A small-molecule ligand and the protein it binds are described below.
Small molecule (SMILES): C[C@@H]1O[C@@H](CC(=O)O)[C@@H](O)[C@H](O)[C@@H]1O

Sequence of chain 1.C:
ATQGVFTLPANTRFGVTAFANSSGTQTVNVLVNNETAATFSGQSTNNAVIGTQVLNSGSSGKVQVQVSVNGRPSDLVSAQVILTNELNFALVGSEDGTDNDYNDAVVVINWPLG

Binding-site contacts:
Ligand atom C3 contacts residue CA1 of chain 1.O at 3.4 Å.
Ligand atom O2 contacts residue SER22 of chain 1.D at 3.4 Å.
Ligand atom O3 contacts residue ASP104 of chain 1.D at 3.1 Å (salt-bridge).
Ligand atom C3 contacts residue CA1 of chain 1.P at 3.4 Å.
Ligand atom O5 contacts residue SER22 of chain 1.D at 3.5 Å (h-bond).
Ligand atom C7 contacts residue LYS1 of chain 1.F at 1.4 Å.
Ligand atom C2 contacts residue GLY114 of chain 1.C at 3.4 Å.
Ligand atom O4 contacts residue ASP99 of chain 1.D at 3.7 Å.
Ligand atom C7 contacts residue LYS5 of chain 1.F at 3.7 Å.
Ligand atom O3 contacts residue CA1 of chain 1.P at 2.5 Å.
Ligand atom O7A contacts residue LYS1 of chain 1.F at 2.4 Å (salt-bridge).
Ligand atom O3 contacts residue CA1 of chain 1.O at 2.5 Å.
Ligand atom C3 contacts residue ASP99 of chain 1.D at 3.2 Å.
Ligand atom O7A contacts residue LYS5 of chain 1.F at 3.0 Å.
Ligand atom O5 contacts residue LYS1 of chain 1.F at 3.7 Å.
Ligand atom O2 contacts residue GLY114 of chain 1.C at 2.6 Å (h-bond).
Ligand atom C4 contacts residue CA1 of chain 1.O at 3.8 Å.
Ligand atom C6 contacts residue LYS1 of chain 1.F at 2.5 Å.
Ligand atom C2 contacts residue CA1 of chain 1.O at 3.4 Å.
Ligand atom O4 contacts residue ASP104 of chain 1.D at 3.2 Å (salt-bridge).
Ligand atom C3 contacts residue ASP104 of chain 1.D at 3.7 Å.
Ligand atom C4 contacts residue SER22 of chain 1.D at 3.6 Å.
Ligand atom C1M contacts residue GLY114 of chain 1.C at 3.6 Å.
Ligand atom C4 contacts residue CA1 of chain 1.P at 3.3 Å.
Ligand atom C5 contacts residue ASP96 of chain 1.D at 3.7 Å.
Ligand atom O5 contacts residue SER23 of chain 1.D at 2.9 Å (h-bond).
Ligand atom O3 contacts residue ASP101 of chain 1.D at 2.9 Å (salt-bridge).
Ligand atom C5 contacts residue SER22 of chain 1.D at 3.5 Å.
Ligand atom O4 contacts residue ASP96 of chain 1.D at 2.6 Å (salt-bridge).
Ligand atom O4 contacts residue GLU95 of chain 1.D at 3.4 Å (salt-bridge).
Ligand atom O7A contacts residue SER23 of chain 1.D at 3.7 Å.
Ligand atom C5 contacts residue LYS1 of chain 1.F at 3.5 Å.
Ligand atom O3 contacts residue ASP99 of chain 1.D at 2.5 Å (salt-bridge).
Ligand atom C4 contacts residue ASP104 of chain 1.D at 3.3 Å.
Ligand atom C1M contacts residue LYS1 of chain 1.F at 3.6 Å.
Ligand atom O2 contacts residue ASN21 of chain 1.D at 3.0 Å (h-bond).
Ligand atom O2 contacts residue CA1 of chain 1.O at 2.5 Å.
Ligand atom C1M contacts residue SER23 of chain 1.D at 3.6 Å.
Ligand atom C4 contacts residue ASP96 of chain 1.D at 3.4 Å.
Ligand atom O4 contacts residue CA1 of chain 1.P at 2.6 Å.

Sequence of chain 1.F:
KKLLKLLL

Sequence of chain 1.D:
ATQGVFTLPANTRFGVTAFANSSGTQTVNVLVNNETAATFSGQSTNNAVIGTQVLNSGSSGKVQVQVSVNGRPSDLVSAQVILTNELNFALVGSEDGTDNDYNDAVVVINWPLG